A protein and the small-molecule ligand that binds it are described below.
Small molecule (SMILES): Clc1ccc2c(c1)CCc1cccnc1C2=C1CCNCC1

Binding-site contacts:
Ligand atom C12 contacts residue TYR97 of chain 1.A at 3.8 Å (hydrophobic).
Ligand atom C06 contacts residue ASN187 of chain 1.A at 4.0 Å.
Ligand atom C09 contacts residue TYR97 of chain 1.A at 3.7 Å (hydrophobic).
Ligand atom C19 contacts residue ASP96 of chain 1.A at 3.3 Å.
Ligand atom C13 contacts residue TYR97 of chain 1.A at 3.7 Å (hydrophobic).
Ligand atom C11 contacts residue TYR97 of chain 1.A at 3.5 Å (hydrophobic).
Ligand atom C08 contacts residue SER100 of chain 1.A at 4.0 Å.
Ligand atom C02 contacts residue PHE337 of chain 1.A at 3.9 Å (hydrophobic).
Ligand atom C03 contacts residue PHE337 of chain 1.A at 3.3 Å (hydrophobic).
Ligand atom C15 contacts residue TYR97 of chain 1.A at 3.5 Å (hydrophobic).
Ligand atom C13 contacts residue PHE340 of chain 1.A at 3.3 Å (hydrophobic).
Ligand atom C08 contacts residue TYR97 of chain 1.A at 3.9 Å (hydrophobic).
Ligand atom C07 contacts residue ASN187 of chain 1.A at 3.2 Å.
Ligand atom C21 contacts residue ASP96 of chain 1.A at 4.0 Å.
Ligand atom C19 contacts residue SER100 of chain 1.A at 3.4 Å.
Ligand atom C11 contacts residue THR183 of chain 1.A at 4.0 Å.
Ligand atom C09 contacts residue ASN187 of chain 1.A at 4.0 Å.
Ligand atom C04 contacts residue PHE337 of chain 1.A at 3.8 Å (hydrophobic).
Ligand atom C02 contacts residue TRP333 of chain 1.A at 4.0 Å (hydrophobic).
Ligand atom C04 contacts residue TYR336 of chain 1.A at 3.5 Å (hydrophobic).
Ligand atom CL01 contacts residue TRP333 of chain 1.A at 3.2 Å.
Ligand atom C12 contacts residue THR183 of chain 1.A at 4.0 Å.
Ligand atom C22 contacts residue TYR97 of chain 1.A at 3.9 Å (hydrophobic).
Ligand atom C08 contacts residue ASN187 of chain 1.A at 4.1 Å.
Ligand atom C07 contacts residue SER100 of chain 1.A at 4.0 Å.
Ligand atom N20 contacts residue TYR363 of chain 1.A at 3.6 Å.
Ligand atom C17 contacts residue TYR336 of chain 1.A at 3.6 Å (hydrophobic).
Ligand atom N14 contacts residue TYR97 of chain 1.A at 3.9 Å.
Ligand atom C19 contacts residue TYR363 of chain 1.A at 3.4 Å (hydrophobic).
Ligand atom C02 contacts residue ASN187 of chain 1.A at 4.0 Å.
Ligand atom C12 contacts residue PHE340 of chain 1.A at 4.0 Å (hydrophobic).
Ligand atom C10 contacts residue TYR97 of chain 1.A at 3.3 Å (hydrophobic).
Ligand atom N20 contacts residue ASP96 of chain 1.A at 2.9 Å (salt-bridge).
Ligand atom C21 contacts residue TYR97 of chain 1.A at 3.8 Å (hydrophobic).
Ligand atom C22 contacts residue TYR336 of chain 1.A at 3.6 Å (hydrophobic).
Ligand atom C06 contacts residue SER100 of chain 1.A at 4.0 Å.
Ligand atom N14 contacts residue PHE340 of chain 1.A at 3.9 Å.
Ligand atom C18 contacts residue SER100 of chain 1.A at 3.9 Å.
Ligand atom C16 contacts residue TYR336 of chain 1.A at 3.8 Å (hydrophobic).
Ligand atom N14 contacts residue TYR336 of chain 1.A at 3.4 Å (h-bond).

Sequence of chain 1.A:
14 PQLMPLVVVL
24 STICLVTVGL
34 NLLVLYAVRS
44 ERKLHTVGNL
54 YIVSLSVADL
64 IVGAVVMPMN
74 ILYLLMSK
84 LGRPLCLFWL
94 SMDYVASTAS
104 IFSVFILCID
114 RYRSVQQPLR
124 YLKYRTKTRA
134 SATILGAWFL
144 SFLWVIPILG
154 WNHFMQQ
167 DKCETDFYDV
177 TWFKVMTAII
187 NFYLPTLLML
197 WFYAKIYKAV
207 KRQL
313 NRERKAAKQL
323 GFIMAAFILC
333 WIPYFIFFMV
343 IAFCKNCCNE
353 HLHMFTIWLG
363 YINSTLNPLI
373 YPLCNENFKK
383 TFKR